A protein and the small-molecule ligand that binds it are described below.
Small molecule (SMILES): Nc1ccn([C@@H]2O[C@H](CO)[C@@H](O)[C@H]2O)c(=O)n1

Sequence of chain 1.B:
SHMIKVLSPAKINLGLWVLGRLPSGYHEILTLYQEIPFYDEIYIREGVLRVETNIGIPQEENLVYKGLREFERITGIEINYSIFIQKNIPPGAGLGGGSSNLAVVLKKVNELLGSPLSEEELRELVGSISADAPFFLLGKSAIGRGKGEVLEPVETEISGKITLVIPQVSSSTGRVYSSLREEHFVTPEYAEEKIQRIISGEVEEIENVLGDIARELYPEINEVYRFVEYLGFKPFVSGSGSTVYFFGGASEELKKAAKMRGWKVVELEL

Binding-site contacts:
Ligand atom C5 contacts residue TYR27 of chain 1.B at 3.9 Å (hydrophobic).
Ligand atom C4 contacts residue HIS28 of chain 1.B at 3.7 Å.
Ligand atom C6 contacts residue TYR27 of chain 1.B at 3.9 Å (hydrophobic).
Ligand atom O2 contacts residue TYR178 of chain 1.B at 3.3 Å.
Ligand atom N1 contacts residue TYR178 of chain 1.B at 3.6 Å.
Ligand atom N4 contacts residue ILE30 of chain 1.B at 4.2 Å.
Ligand atom C4' contacts residue GLY175 of chain 1.B at 3.8 Å.
Ligand atom C5' contacts residue THR174 of chain 1.B at 4.2 Å.
Ligand atom O5' contacts residue SO41 of chain 1.N at 4.4 Å.
Ligand atom C5 contacts residue TYR178 of chain 1.B at 3.8 Å (hydrophobic).
Ligand atom O4' contacts residue GLY175 of chain 1.B at 3.9 Å.
Ligand atom C4' contacts residue THR174 of chain 1.B at 4.3 Å.
Ligand atom O4' contacts residue TYR178 of chain 1.B at 3.6 Å.
Ligand atom O4' contacts residue THR174 of chain 1.B at 3.7 Å.
Ligand atom N4 contacts residue TYR178 of chain 1.B at 3.9 Å.
Ligand atom O3' contacts residue TYR27 of chain 1.B at 3.8 Å.
Ligand atom O2 contacts residue GLY26 of chain 1.B at 4.0 Å.
Ligand atom C1' contacts residue TYR178 of chain 1.B at 3.6 Å (hydrophobic).
Ligand atom C4 contacts residue TYR178 of chain 1.B at 3.7 Å (hydrophobic).
Ligand atom N4 contacts residue HIS28 of chain 1.B at 2.9 Å (h-bond).
Ligand atom N1 contacts residue TYR27 of chain 1.B at 3.8 Å.
Ligand atom N3 contacts residue TYR178 of chain 1.B at 3.4 Å.
Ligand atom N3 contacts residue TYR27 of chain 1.B at 3.6 Å.
Ligand atom O2' contacts residue GLY175 of chain 1.B at 4.3 Å.
Ligand atom N3 contacts residue HIS28 of chain 1.B at 3.0 Å (h-bond).
Ligand atom C2' contacts residue TYR27 of chain 1.B at 3.8 Å (hydrophobic).
Ligand atom C4' contacts residue SO41 of chain 1.N at 4.3 Å.
Ligand atom C5' contacts residue SO41 of chain 1.N at 3.4 Å.
Ligand atom C2 contacts residue HIS28 of chain 1.B at 3.6 Å.
Ligand atom C1' contacts residue TYR27 of chain 1.B at 4.4 Å (hydrophobic).
Ligand atom C5' contacts residue GLY175 of chain 1.B at 4.3 Å.
Ligand atom N4 contacts residue LYS148 of chain 1.B at 3.5 Å (salt-bridge).
Ligand atom C3' contacts residue TYR27 of chain 1.B at 3.7 Å (hydrophobic).
Ligand atom C6 contacts residue TYR178 of chain 1.B at 3.7 Å (hydrophobic).
Ligand atom C4 contacts residue TYR27 of chain 1.B at 3.7 Å (hydrophobic).
Ligand atom O5' contacts residue THR174 of chain 1.B at 4.2 Å.
Ligand atom O2 contacts residue HIS28 of chain 1.B at 2.8 Å (h-bond).
Ligand atom C2 contacts residue TYR27 of chain 1.B at 3.7 Å (hydrophobic).
Ligand atom C2 contacts residue TYR178 of chain 1.B at 3.4 Å (hydrophobic).
Ligand atom O2 contacts residue TYR27 of chain 1.B at 3.7 Å.